A small-molecule ligand and the protein it binds are described below.
Small molecule (SMILES): O=Cc1ccc(-n2ccnc2-c2ccccc2)cc1O

Sequence of chain 2.A:
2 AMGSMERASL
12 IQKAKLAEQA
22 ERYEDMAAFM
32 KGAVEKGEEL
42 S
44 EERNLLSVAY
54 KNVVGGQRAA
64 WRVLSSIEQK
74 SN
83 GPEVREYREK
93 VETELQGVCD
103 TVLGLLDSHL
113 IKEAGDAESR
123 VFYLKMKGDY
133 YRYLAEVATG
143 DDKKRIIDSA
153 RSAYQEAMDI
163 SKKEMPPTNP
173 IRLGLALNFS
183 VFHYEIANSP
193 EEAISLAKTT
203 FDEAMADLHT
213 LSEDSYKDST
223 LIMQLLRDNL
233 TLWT

Binding-site contacts:
Ligand atom C19 contacts residue THR233 of chain 2.A at 3.0 Å.
Ligand atom C07 contacts residue THR236 of chain 2.A at 3.4 Å.
Ligand atom O05 contacts residue LYS200 of chain 2.A at 3.2 Å (salt-bridge).
Ligand atom C09 contacts residue THR236 of chain 2.A at 4.4 Å.
Ligand atom N18 contacts residue ARG229 of chain 2.A at 4.3 Å.
Ligand atom C15 contacts residue ARG229 of chain 2.A at 4.1 Å.
Ligand atom C07 contacts residue LYS200 of chain 2.A at 3.9 Å.
Ligand atom C20 contacts residue THR236 of chain 2.A at 4.2 Å.
Ligand atom N18 contacts residue THR233 of chain 2.A at 3.8 Å.
Ligand atom C20 contacts residue LEU232 of chain 2.A at 4.5 Å (hydrophobic).
Ligand atom C08 contacts residue THR236 of chain 2.A at 3.2 Å.
Ligand atom N10 contacts residue THR233 of chain 2.A at 4.4 Å.
Ligand atom C08 contacts residue LEU232 of chain 2.A at 4.2 Å (hydrophobic).
Ligand atom C14 contacts residue ARG229 of chain 2.A at 4.3 Å.
Ligand atom C07 contacts residue LEU232 of chain 2.A at 4.3 Å (hydrophobic).
Ligand atom C17 contacts residue ARG229 of chain 2.A at 4.1 Å.
Ligand atom C04 contacts residue LYS200 of chain 2.A at 3.4 Å.
Ligand atom C03 contacts residue LYS200 of chain 2.A at 2.8 Å.
Ligand atom N10 contacts residue ARG229 of chain 2.A at 4.4 Å.
Ligand atom C13 contacts residue ARG229 of chain 2.A at 4.0 Å.
Ligand atom C11 contacts residue ARG229 of chain 2.A at 4.1 Å.
Ligand atom C16 contacts residue ARG229 of chain 2.A at 4.0 Å.
Ligand atom C12 contacts residue ARG229 of chain 2.A at 4.0 Å.
Ligand atom C06 contacts residue ARG229 of chain 2.A at 4.2 Å.
Ligand atom C02 contacts residue LYS200 of chain 2.A at 1.4 Å.
Ligand atom C20 contacts residue THR233 of chain 2.A at 3.5 Å.